Sequence of chain 1.A:
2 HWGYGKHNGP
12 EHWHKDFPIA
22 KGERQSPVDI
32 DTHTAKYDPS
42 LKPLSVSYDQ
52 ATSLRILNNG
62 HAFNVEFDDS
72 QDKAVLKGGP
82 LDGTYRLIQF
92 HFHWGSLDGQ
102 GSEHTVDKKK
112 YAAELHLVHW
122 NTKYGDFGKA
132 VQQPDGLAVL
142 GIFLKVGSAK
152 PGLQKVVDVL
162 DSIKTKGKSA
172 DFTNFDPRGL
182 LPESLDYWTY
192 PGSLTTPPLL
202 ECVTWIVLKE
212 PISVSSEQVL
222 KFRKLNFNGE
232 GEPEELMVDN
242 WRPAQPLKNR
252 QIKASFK

Binding-site contacts:
Ligand atom N contacts residue HIS117 of chain 1.A at 3.4 Å (h-bond).
Ligand atom N1 contacts residue GLN90 of chain 1.A at 4.2 Å.
Ligand atom C4 contacts residue GLN90 of chain 1.A at 3.7 Å.
Ligand atom N1 contacts residue LEU195 of chain 1.A at 3.8 Å.
Ligand atom C7 contacts residue LEU195 of chain 1.A at 3.8 Å (hydrophobic).
Ligand atom O1 contacts residue THR196 of chain 1.A at 2.9 Å (h-bond).
Ligand atom C7 contacts residue THR197 of chain 1.A at 3.0 Å.
Ligand atom N2 contacts residue THR197 of chain 1.A at 3.1 Å (h-bond).
Ligand atom O1 contacts residue LEU195 of chain 1.A at 3.3 Å.
Ligand atom O1 contacts residue ZN1 of chain 1.B at 4.1 Å.
Ligand atom C5 contacts residue PHE128 of chain 1.A at 4.0 Å (hydrophobic).
Ligand atom C8 contacts residue LEU195 of chain 1.A at 3.7 Å (hydrophobic).
Ligand atom O1 contacts residue TRP206 of chain 1.A at 3.6 Å.
Ligand atom O2 contacts residue ZN1 of chain 1.B at 3.1 Å.
Ligand atom C2 contacts residue HIS92 of chain 1.A at 4.0 Å.
Ligand atom S contacts residue HIS117 of chain 1.A at 4.0 Å.
Ligand atom C9 contacts residue LEU195 of chain 1.A at 3.7 Å (hydrophobic).
Ligand atom N1 contacts residue VAL119 of chain 1.A at 3.8 Å.
Ligand atom N contacts residue ZN1 of chain 1.B at 2.0 Å.
Ligand atom N contacts residue THR196 of chain 1.A at 2.8 Å (h-bond).
Ligand atom O2 contacts residue VAL140 of chain 1.A at 3.8 Å.
Ligand atom C4 contacts residue PHE128 of chain 1.A at 3.9 Å (hydrophobic).
Ligand atom C2 contacts residue LEU195 of chain 1.A at 3.7 Å (hydrophobic).
Ligand atom O2 contacts residue VAL119 of chain 1.A at 3.7 Å.
Ligand atom O1 contacts residue SER194 of chain 1.A at 4.1 Å.
Ligand atom N1 contacts residue HIS92 of chain 1.A at 3.8 Å.
Ligand atom C2 contacts residue ZN1 of chain 1.B at 4.2 Å.
Ligand atom O2 contacts residue TRP206 of chain 1.A at 4.2 Å.
Ligand atom C8 contacts residue THR197 of chain 1.A at 3.3 Å.
Ligand atom S contacts residue THR196 of chain 1.A at 3.9 Å.
Ligand atom S contacts residue ZN1 of chain 1.B at 3.1 Å.
Ligand atom S contacts residue HIS92 of chain 1.A at 3.9 Å.
Ligand atom N2 contacts residue THR196 of chain 1.A at 4.0 Å.
Ligand atom O2 contacts residue HIS117 of chain 1.A at 3.5 Å (h-bond).
Ligand atom O2 contacts residue HIS92 of chain 1.A at 3.2 Å.
Ligand atom N contacts residue HIS92 of chain 1.A at 3.2 Å (h-bond).
Ligand atom N2 contacts residue LEU195 of chain 1.A at 3.7 Å.
Ligand atom C7 contacts residue PRO198 of chain 1.A at 3.8 Å (hydrophobic).
Ligand atom N contacts residue HIS94 of chain 1.A at 3.4 Å (h-bond).
Ligand atom C9 contacts residue GLN90 of chain 1.A at 4.2 Å.

The small molecule below binds the protein below.
Small molecule (SMILES): NS(=O)(=O)c1nc2ccccc2[nH]1